Sequence of chain 4.E:
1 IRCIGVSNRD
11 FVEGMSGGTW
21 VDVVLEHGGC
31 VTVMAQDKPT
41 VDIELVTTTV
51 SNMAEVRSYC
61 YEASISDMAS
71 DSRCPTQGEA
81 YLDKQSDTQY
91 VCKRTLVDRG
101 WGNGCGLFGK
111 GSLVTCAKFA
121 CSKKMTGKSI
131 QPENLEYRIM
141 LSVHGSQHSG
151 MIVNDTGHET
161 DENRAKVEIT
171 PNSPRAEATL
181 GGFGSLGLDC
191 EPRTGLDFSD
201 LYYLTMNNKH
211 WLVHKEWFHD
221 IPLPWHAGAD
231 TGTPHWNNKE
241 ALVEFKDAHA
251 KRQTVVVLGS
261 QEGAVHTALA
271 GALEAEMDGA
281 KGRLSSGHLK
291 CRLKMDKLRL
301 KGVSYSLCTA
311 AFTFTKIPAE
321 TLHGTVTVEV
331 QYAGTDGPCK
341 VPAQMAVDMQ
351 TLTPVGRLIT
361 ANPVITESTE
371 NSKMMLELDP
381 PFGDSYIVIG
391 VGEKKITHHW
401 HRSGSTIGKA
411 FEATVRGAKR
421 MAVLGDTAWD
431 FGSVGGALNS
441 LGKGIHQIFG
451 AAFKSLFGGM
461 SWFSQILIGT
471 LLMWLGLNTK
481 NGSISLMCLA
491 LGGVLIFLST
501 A

This small molecule binds to this protein.
Small molecule (SMILES): CC(=O)N[C@H]1[C@H](O[C@H]2[C@H](O)[C@@H](NC(C)=O)CO[C@@H]2CO)O[C@H](CO)[C@@H](O)[C@@H]1O

Binding-site contacts:
Ligand atom N2 contacts residue THR156 of chain 4.E at 3.2 Å.
Ligand atom C7 contacts residue THR156 of chain 4.E at 3.6 Å.
Ligand atom C1 contacts residue THR156 of chain 4.E at 3.6 Å.
Ligand atom C8 contacts residue ASN154 of chain 4.E at 4.5 Å.
Ligand atom C2 contacts residue THR156 of chain 4.E at 3.9 Å.
Ligand atom C8 contacts residue THR156 of chain 4.E at 3.7 Å.
Ligand atom C2 contacts residue ASN154 of chain 4.E at 4.1 Å.
Ligand atom O6 contacts residue MET151 of chain 4.E at 3.5 Å.
Ligand atom O5 contacts residue MET151 of chain 4.E at 4.2 Å.
Ligand atom N2 contacts residue ASN154 of chain 4.E at 4.0 Å.
Ligand atom O7 contacts residue ASN154 of chain 4.E at 3.2 Å (h-bond).
Ligand atom O7 contacts residue THR156 of chain 4.E at 4.5 Å.
Ligand atom C3 contacts residue THR156 of chain 4.E at 4.4 Å.
Ligand atom C7 contacts residue ASN154 of chain 4.E at 3.7 Å.
Ligand atom O5 contacts residue ASN154 of chain 4.E at 3.8 Å.
Ligand atom C1 contacts residue ASN154 of chain 4.E at 3.1 Å.